This small molecule binds to this protein.
Small molecule (SMILES): CCCCN(Cc1ccc(-c2ccccc2-c2nn[nH]n2)cc1)c1nc(C)cc(C)n1

Binding-site contacts:
Ligand atom C27 contacts residue TYR230 of chain 1.A at 3.8 Å (hydrophobic).
Ligand atom C15 contacts residue PRO184 of chain 1.C at 3.8 Å (hydrophobic).
Ligand atom N19 contacts residue GLY199 of chain 1.A at 3.5 Å (h-bond).
Ligand atom N21 contacts residue PHE180 of chain 1.A at 3.2 Å.
Ligand atom C13 contacts residue THR255 of chain 1.A at 3.8 Å.
Ligand atom C10 contacts residue 46A1 of chain 1.H at 3.7 Å.
Ligand atom C5 contacts residue ILE197 of chain 1.A at 3.2 Å (hydrophobic).
Ligand atom C8 contacts residue LEU198 of chain 1.A at 3.9 Å (hydrophobic).
Ligand atom N2 contacts residue TYR230 of chain 1.A at 3.6 Å.
Ligand atom C7 contacts residue LEU198 of chain 1.A at 3.6 Å (hydrophobic).
Ligand atom C8 contacts residue VAL256 of chain 1.A at 3.7 Å (hydrophobic).
Ligand atom C28 contacts residue TYR230 of chain 1.A at 3.9 Å (hydrophobic).
Ligand atom C14 contacts residue GLN253 of chain 1.A at 3.4 Å.
Ligand atom C28 contacts residue 46A1 of chain 1.H at 3.9 Å.
Ligand atom C31 contacts residue TYR259 of chain 1.A at 3.7 Å (hydrophobic).
Ligand atom C7 contacts residue GLY199 of chain 1.A at 3.6 Å.
Ligand atom C contacts residue LEU198 of chain 1.A at 3.9 Å (hydrophobic).
Ligand atom C25 contacts residue TYR230 of chain 1.A at 3.4 Å (hydrophobic).
Ligand atom C15 contacts residue GLN253 of chain 1.A at 3.2 Å.
Ligand atom N20 contacts residue THR178 of chain 1.A at 3.9 Å.
Ligand atom N1 contacts residue TYR230 of chain 1.A at 3.4 Å.
Ligand atom C29 contacts residue ILE231 of chain 1.A at 3.9 Å (hydrophobic).
Ligand atom C28 contacts residue THR255 of chain 1.C at 3.7 Å.
Ligand atom C30 contacts residue 46A1 of chain 1.H at 3.5 Å.
Ligand atom N20 contacts residue GLY199 of chain 1.A at 3.3 Å (h-bond).
Ligand atom N2 contacts residue 46A1 of chain 1.H at 3.9 Å.
Ligand atom N20 contacts residue PHE180 of chain 1.A at 3.9 Å.
Ligand atom C3 contacts residue 46A1 of chain 1.H at 3.9 Å.
Ligand atom C14 contacts residue THR255 of chain 1.A at 3.7 Å.
Ligand atom C30 contacts residue TYR230 of chain 1.A at 3.7 Å (hydrophobic).
Ligand atom C31 contacts residue LEU198 of chain 1.A at 3.9 Å (hydrophobic).
Ligand atom C23 contacts residue TYR230 of chain 1.A at 3.6 Å (hydrophobic).
Ligand atom C8 contacts residue GLY199 of chain 1.A at 3.8 Å.
Ligand atom C2 contacts residue ILE231 of chain 1.A at 3.5 Å (hydrophobic).
Ligand atom C7 contacts residue VAL256 of chain 1.A at 3.6 Å (hydrophobic).
Ligand atom C23 contacts residue 46A1 of chain 1.H at 3.7 Å.
Ligand atom N contacts residue TYR230 of chain 1.A at 3.7 Å.
Ligand atom C14 contacts residue PRO184 of chain 1.C at 3.5 Å (hydrophobic).
Ligand atom C16 contacts residue GLN253 of chain 1.A at 3.4 Å.
Ligand atom C13 contacts residue 46A1 of chain 1.H at 3.6 Å.

Sequence of chain 1.C:
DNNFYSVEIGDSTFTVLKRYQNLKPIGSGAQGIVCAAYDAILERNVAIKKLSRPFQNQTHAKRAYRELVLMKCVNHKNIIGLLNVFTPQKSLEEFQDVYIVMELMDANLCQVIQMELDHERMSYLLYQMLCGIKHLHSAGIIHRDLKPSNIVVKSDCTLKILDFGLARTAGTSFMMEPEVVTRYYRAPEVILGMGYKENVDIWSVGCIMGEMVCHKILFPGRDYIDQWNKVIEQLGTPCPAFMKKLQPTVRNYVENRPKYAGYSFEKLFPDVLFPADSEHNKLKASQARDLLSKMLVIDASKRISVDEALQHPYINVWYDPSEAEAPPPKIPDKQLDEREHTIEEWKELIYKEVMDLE

Sequence of chain 1.A:
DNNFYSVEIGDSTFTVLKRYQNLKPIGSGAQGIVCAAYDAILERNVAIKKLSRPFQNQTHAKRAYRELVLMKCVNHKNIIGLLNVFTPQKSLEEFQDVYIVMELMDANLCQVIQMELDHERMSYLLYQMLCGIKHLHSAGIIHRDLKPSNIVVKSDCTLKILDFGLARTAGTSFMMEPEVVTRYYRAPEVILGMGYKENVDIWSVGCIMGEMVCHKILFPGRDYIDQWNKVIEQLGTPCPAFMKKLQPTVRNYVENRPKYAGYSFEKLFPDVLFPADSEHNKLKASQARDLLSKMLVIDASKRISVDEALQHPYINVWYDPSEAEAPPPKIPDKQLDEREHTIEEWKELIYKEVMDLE